Sequence of chain 1.A:
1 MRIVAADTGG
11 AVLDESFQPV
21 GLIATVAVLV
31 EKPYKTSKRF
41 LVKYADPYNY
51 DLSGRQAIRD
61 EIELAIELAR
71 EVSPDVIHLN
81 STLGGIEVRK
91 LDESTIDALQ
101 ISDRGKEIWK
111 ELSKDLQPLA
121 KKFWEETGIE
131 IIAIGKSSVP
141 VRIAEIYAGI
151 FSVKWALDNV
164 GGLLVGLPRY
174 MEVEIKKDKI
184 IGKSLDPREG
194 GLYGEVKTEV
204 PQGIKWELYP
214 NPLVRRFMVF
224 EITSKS

Binding-site contacts:
Ligand atom C5' contacts residue ASN80 of chain 1.A at 3.1 Å.
Ligand atom O5' contacts residue LEU170 of chain 1.A at 3.8 Å.
Ligand atom O3' contacts residue SER81 of chain 1.A at 3.6 Å.
Ligand atom OP1 contacts residue GLU145 of chain 1.A at 3.6 Å.
Ligand atom O3' contacts residue ASN80 of chain 1.A at 3.5 Å (h-bond).
Ligand atom OP2 contacts residue ILE101 of chain 1.A at 3.4 Å.
Ligand atom C2 contacts residue ARG55 of chain 1.A at 3.1 Å.
Ligand atom C2' contacts residue SER81 of chain 1.A at 3.5 Å.
Ligand atom OP1 contacts residue GLY10 of chain 1.A at 2.7 Å (h-bond).
Ligand atom OP2 contacts residue PRO171 of chain 1.A at 3.8 Å.
Ligand atom OP1 contacts residue ASP7 of chain 1.A at 3.0 Å (salt-bridge).
Ligand atom N7 contacts residue PHE220 of chain 1.A at 3.4 Å.
Ligand atom O4' contacts residue GLY105 of chain 1.A at 3.8 Å.
Ligand atom C3' contacts residue PHE220 of chain 1.A at 3.6 Å (hydrophobic).
Ligand atom OP1 contacts residue THR82 of chain 1.A at 2.8 Å (h-bond).
Ligand atom C8 contacts residue PHE220 of chain 1.A at 3.5 Å (hydrophobic).
Ligand atom OP1 contacts residue PRO171 of chain 1.A at 3.6 Å.
Ligand atom C5' contacts residue THR8 of chain 1.A at 3.6 Å.
Ligand atom O3' contacts residue LEU170 of chain 1.A at 2.7 Å (h-bond).
Ligand atom N6 contacts residue ARG55 of chain 1.A at 3.6 Å (salt-bridge).
Ligand atom O3' contacts residue PHE220 of chain 1.A at 3.8 Å.
Ligand atom C8 contacts residue GLY105 of chain 1.A at 3.4 Å.
Ligand atom O3' contacts residue GLY169 of chain 1.A at 3.0 Å.
Ligand atom P contacts residue THR82 of chain 1.A at 3.7 Å.
Ligand atom C4' contacts residue ASN80 of chain 1.A at 3.7 Å.
Ligand atom OP1 contacts residue GLY9 of chain 1.A at 3.2 Å.
Ligand atom C5' contacts residue GLY169 of chain 1.A at 3.5 Å.
Ligand atom C5' contacts residue THR82 of chain 1.A at 3.7 Å.
Ligand atom OP1 contacts residue ASN80 of chain 1.A at 3.0 Å (h-bond).
Ligand atom OP1 contacts residue THR8 of chain 1.A at 3.7 Å.
Ligand atom P contacts residue ASN80 of chain 1.A at 3.6 Å.
Ligand atom C4' contacts residue LEU83 of chain 1.A at 3.8 Å (hydrophobic).
Ligand atom C6 contacts residue ARG55 of chain 1.A at 3.3 Å.
Ligand atom C2 contacts residue VAL217 of chain 1.A at 3.7 Å (hydrophobic).
Ligand atom OP1 contacts residue SER102 of chain 1.A at 3.6 Å (h-bond).
Ligand atom O3' contacts residue THR82 of chain 1.A at 3.1 Å (h-bond).
Ligand atom OP2 contacts residue SER102 of chain 1.A at 2.7 Å (h-bond).
Ligand atom N1 contacts residue ARG55 of chain 1.A at 2.5 Å (salt-bridge).
Ligand atom C3' contacts residue LEU170 of chain 1.A at 3.4 Å (hydrophobic).
Ligand atom N3 contacts residue VAL217 of chain 1.A at 3.6 Å.

This small molecule binds to this protein.
Small molecule (SMILES): Nc1ncnc2c1ncn2[C@H]1C[C@H](O[P](=O)(O)OC[C@H]2O[C@@H](n3cnc4c(N)ncnc43)C[C@@H]2O[P](=O)(O)OC[C@H]2O[C@@H](n3cnc4c(N)ncnc43)C[C@@H]2O[P](=O)(O)OC[C@H]2O[C@@H](n3cnc4c(N)ncnc43)C[C@@H]2O)[C@@H](COP(=O)=O)O1